Binding-site contacts:
Ligand atom C3 contacts residue LEU127 of chain 1.B at 3.6 Å (hydrophobic).
Ligand atom O5 contacts residue LYS126 of chain 1.B at 4.3 Å.
Ligand atom O1 contacts residue ILE117 of chain 1.B at 3.7 Å.
Ligand atom O1 contacts residue LEU127 of chain 1.B at 3.9 Å.
Ligand atom O3 contacts residue GLU309 of chain 1.B at 2.8 Å (salt-bridge).
Ligand atom O2 contacts residue GLY314 of chain 1.B at 2.9 Å (h-bond).
Ligand atom C5 contacts residue ARG125 of chain 1.B at 3.3 Å.
Ligand atom C4 contacts residue GLU309 of chain 1.B at 3.8 Å.
Ligand atom O6 contacts residue ARG125 of chain 1.B at 3.7 Å.
Ligand atom C6 contacts residue GLU309 of chain 1.B at 4.1 Å.
Ligand atom C2 contacts residue GLY314 of chain 1.B at 4.0 Å.
Ligand atom C1 contacts residue ASP315 of chain 1.B at 4.3 Å.
Ligand atom C2 contacts residue GLU309 of chain 1.B at 3.6 Å.
Ligand atom O1 contacts residue GLY314 of chain 1.B at 3.6 Å (h-bond).
Ligand atom O3 contacts residue LEU127 of chain 1.B at 3.0 Å (h-bond).
Ligand atom C6 contacts residue ARG125 of chain 1.B at 4.1 Å.
Ligand atom C2 contacts residue LEU127 of chain 1.B at 3.9 Å (hydrophobic).
Ligand atom O6 contacts residue CYS120 of chain 1.B at 4.2 Å.
Ligand atom C1 contacts residue GLY314 of chain 1.B at 3.9 Å.
Ligand atom O6 contacts residue LYS121 of chain 1.B at 4.0 Å.
Ligand atom O2 contacts residue GLY313 of chain 1.B at 3.3 Å.
Ligand atom O1 contacts residue ASP315 of chain 1.B at 4.2 Å.
Ligand atom C1 contacts residue ILE117 of chain 1.B at 4.4 Å (hydrophobic).
Ligand atom O6 contacts residue GLY124 of chain 1.B at 4.1 Å.
Ligand atom O3 contacts residue PRO310 of chain 1.B at 4.4 Å.
Ligand atom C3 contacts residue LYS126 of chain 1.B at 4.3 Å.
Ligand atom O2 contacts residue GLU309 of chain 1.B at 4.1 Å.
Ligand atom C3 contacts residue GLU309 of chain 1.B at 3.6 Å.
Ligand atom C5 contacts residue GLU309 of chain 1.B at 4.1 Å.
Ligand atom O4 contacts residue GLU309 of chain 1.B at 2.7 Å (salt-bridge).
Ligand atom C6 contacts residue LYS121 of chain 1.B at 4.3 Å.
Ligand atom O3 contacts residue ARG125 of chain 1.B at 4.4 Å.
Ligand atom O5 contacts residue ARG125 of chain 1.B at 2.7 Å (salt-bridge).
Ligand atom O2 contacts residue LEU127 of chain 1.B at 2.7 Å (h-bond).
Ligand atom O5 contacts residue CYS120 of chain 1.B at 3.6 Å.
Ligand atom O5 contacts residue LYS121 of chain 1.B at 3.6 Å (salt-bridge).
Ligand atom C5 contacts residue LYS126 of chain 1.B at 4.2 Å.
Ligand atom O3 contacts residue LYS126 of chain 1.B at 3.4 Å.

Sequence of chain 1.B:
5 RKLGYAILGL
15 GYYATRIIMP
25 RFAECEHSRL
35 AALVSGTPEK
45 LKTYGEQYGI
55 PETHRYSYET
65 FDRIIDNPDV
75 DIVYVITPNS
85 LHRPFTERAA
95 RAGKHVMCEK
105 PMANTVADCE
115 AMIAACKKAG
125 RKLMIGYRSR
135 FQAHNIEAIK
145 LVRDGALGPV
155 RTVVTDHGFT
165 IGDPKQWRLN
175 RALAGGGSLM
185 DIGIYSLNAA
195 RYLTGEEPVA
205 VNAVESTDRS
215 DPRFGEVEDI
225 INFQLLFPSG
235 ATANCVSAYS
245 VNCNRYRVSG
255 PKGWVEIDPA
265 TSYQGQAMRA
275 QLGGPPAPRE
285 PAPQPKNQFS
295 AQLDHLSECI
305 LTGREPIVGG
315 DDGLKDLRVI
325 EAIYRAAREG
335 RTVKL

A protein and the small-molecule ligand that binds it are described below.
Small molecule (SMILES): OC[C@@H](O)[C@@H](O)[C@H](O)[C@@H](O)CO